Sequence of chain 1.Q:
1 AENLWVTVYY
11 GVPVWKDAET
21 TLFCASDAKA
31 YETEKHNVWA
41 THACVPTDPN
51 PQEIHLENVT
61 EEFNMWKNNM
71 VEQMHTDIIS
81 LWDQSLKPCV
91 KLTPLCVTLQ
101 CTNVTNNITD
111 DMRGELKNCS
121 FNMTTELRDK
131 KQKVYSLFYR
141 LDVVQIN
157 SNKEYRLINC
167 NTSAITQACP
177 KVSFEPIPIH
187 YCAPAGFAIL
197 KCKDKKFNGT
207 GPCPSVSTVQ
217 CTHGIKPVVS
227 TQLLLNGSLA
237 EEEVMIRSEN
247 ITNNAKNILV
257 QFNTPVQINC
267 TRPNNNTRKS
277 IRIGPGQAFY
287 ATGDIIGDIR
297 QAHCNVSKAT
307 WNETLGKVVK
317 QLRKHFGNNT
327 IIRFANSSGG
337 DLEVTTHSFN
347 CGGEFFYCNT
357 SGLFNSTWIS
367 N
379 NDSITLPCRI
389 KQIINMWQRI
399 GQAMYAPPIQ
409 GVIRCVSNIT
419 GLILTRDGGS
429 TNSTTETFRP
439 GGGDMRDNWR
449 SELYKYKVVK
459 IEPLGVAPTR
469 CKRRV

Binding-site contacts:
Ligand atom C1 contacts residue ILE108 of chain 1.Q at 4.4 Å (hydrophobic).
Ligand atom C6 contacts residue MET112 of chain 1.Q at 4.4 Å (hydrophobic).
Ligand atom C6 contacts residue ARG113 of chain 1.Q at 4.5 Å.
Ligand atom N2 contacts residue ASP110 of chain 1.Q at 3.4 Å (salt-bridge).
Ligand atom C8 contacts residue ASN103 of chain 1.Q at 4.1 Å.
Ligand atom O6 contacts residue MET112 of chain 1.Q at 3.5 Å (h-bond).
Ligand atom O7 contacts residue ILE108 of chain 1.Q at 3.9 Å.
Ligand atom O7 contacts residue ASN103 of chain 1.Q at 3.2 Å (h-bond).
Ligand atom C7 contacts residue ASP110 of chain 1.Q at 3.9 Å.
Ligand atom O6 contacts residue ARG113 of chain 1.Q at 4.4 Å.
Ligand atom C5 contacts residue ASN103 of chain 1.Q at 3.6 Å.
Ligand atom C8 contacts residue ARG113 of chain 1.Q at 3.7 Å.
Ligand atom C8 contacts residue ASP110 of chain 1.Q at 3.4 Å.
Ligand atom C2 contacts residue ASN103 of chain 1.Q at 2.4 Å.
Ligand atom N2 contacts residue ASN103 of chain 1.Q at 2.9 Å (h-bond).
Ligand atom C7 contacts residue ASN103 of chain 1.Q at 3.2 Å.
Ligand atom O6 contacts residue ASP110 of chain 1.Q at 3.5 Å (salt-bridge).
Ligand atom C8 contacts residue MET112 of chain 1.Q at 4.3 Å (hydrophobic).
Ligand atom O5 contacts residue ASN103 of chain 1.Q at 2.4 Å (h-bond).
Ligand atom C5 contacts residue ARG140 of chain 1.Q at 4.5 Å.
Ligand atom C8 contacts residue ASP111 of chain 1.Q at 4.0 Å.
Ligand atom C6 contacts residue ARG140 of chain 1.Q at 4.4 Å.
Ligand atom C4 contacts residue ASN103 of chain 1.Q at 4.2 Å.
Ligand atom C3 contacts residue ASN103 of chain 1.Q at 3.8 Å.
Ligand atom C1 contacts residue ASN103 of chain 1.Q at 1.4 Å.
Ligand atom O5 contacts residue ILE108 of chain 1.Q at 4.3 Å.

This protein binds this small molecule.
Small molecule (SMILES): CC(=O)N[C@H]1[C@H](O[C@H]2[C@H](O)[C@@H](NC(C)=O)CO[C@@H]2CO)O[C@H](CO)[C@@H](O)[C@@H]1O